The protein below binds the small molecule below.
Small molecule (SMILES): NC(=[NH2+])c1ccc2nc[nH]c2c1

Binding-site contacts:
Ligand atom C6 contacts residue GLY196 of chain 1.A at 3.5 Å.
Ligand atom C7 contacts residue GLY196 of chain 1.A at 3.7 Å.
Ligand atom C4 contacts residue TRP193 of chain 1.A at 4.0 Å (hydrophobic).
Ligand atom C3 contacts residue SER192 of chain 1.A at 3.9 Å.
Ligand atom C2 contacts residue VAL191 of chain 1.A at 3.8 Å (hydrophobic).
Ligand atom N2 contacts residue ASP171 of chain 1.A at 2.9 Å (salt-bridge).
Ligand atom C8 contacts residue ZN1 of chain 1.D at 3.2 Å.
Ligand atom N4 contacts residue GLN174 of chain 1.A at 3.7 Å.
Ligand atom C1 contacts residue TRP193 of chain 1.A at 3.7 Å (hydrophobic).
Ligand atom C1 contacts residue SER172 of chain 1.A at 3.9 Å.
Ligand atom C4 contacts residue ZN1 of chain 1.D at 3.5 Å.
Ligand atom N2 contacts residue TRP193 of chain 1.A at 3.8 Å.
Ligand atom C3 contacts residue VAL191 of chain 1.A at 3.8 Å (hydrophobic).
Ligand atom C7 contacts residue GLY194 of chain 1.A at 3.7 Å.
Ligand atom N1 contacts residue SER172 of chain 1.A at 3.4 Å (h-bond).
Ligand atom N3 contacts residue SER177 of chain 1.A at 3.5 Å (h-bond).
Ligand atom C3 contacts residue TRP193 of chain 1.A at 4.0 Å (hydrophobic).
Ligand atom C2 contacts residue TRP193 of chain 1.A at 3.9 Å (hydrophobic).
Ligand atom C6 contacts residue TRP193 of chain 1.A at 3.8 Å (hydrophobic).
Ligand atom C5 contacts residue GLY194 of chain 1.A at 4.0 Å.
Ligand atom N2 contacts residue SER172 of chain 1.A at 2.5 Å (h-bond).
Ligand atom C7 contacts residue SER172 of chain 1.A at 3.2 Å.
Ligand atom C6 contacts residue GLY194 of chain 1.A at 3.5 Å.
Ligand atom N1 contacts residue GLY194 of chain 1.A at 3.6 Å.
Ligand atom C3 contacts residue CYS173 of chain 1.A at 3.8 Å (hydrophobic).
Ligand atom C8 contacts residue GLN174 of chain 1.A at 3.6 Å.
Ligand atom C7 contacts residue ASP171 of chain 1.A at 3.4 Å.
Ligand atom C2 contacts residue CYS173 of chain 1.A at 4.0 Å (hydrophobic).
Ligand atom C3 contacts residue ZN1 of chain 1.D at 4.0 Å.
Ligand atom C7 contacts residue TRP193 of chain 1.A at 3.8 Å (hydrophobic).
Ligand atom N3 contacts residue SER192 of chain 1.A at 4.0 Å.
Ligand atom C3 contacts residue SER177 of chain 1.A at 3.9 Å.
Ligand atom C1 contacts residue CYS173 of chain 1.A at 4.0 Å (hydrophobic).
Ligand atom N1 contacts residue CYS197 of chain 1.A at 3.7 Å.
Ligand atom N1 contacts residue ASP171 of chain 1.A at 2.8 Å (salt-bridge).
Ligand atom N1 contacts residue GLY196 of chain 1.A at 2.6 Å (h-bond).
Ligand atom C1 contacts residue GLY194 of chain 1.A at 3.7 Å.
Ligand atom N2 contacts residue GLY204 of chain 1.A at 3.4 Å.
Ligand atom C2 contacts residue SER172 of chain 1.A at 4.0 Å.
Ligand atom N3 contacts residue ZN1 of chain 1.D at 2.4 Å.

Sequence of chain 1.A:
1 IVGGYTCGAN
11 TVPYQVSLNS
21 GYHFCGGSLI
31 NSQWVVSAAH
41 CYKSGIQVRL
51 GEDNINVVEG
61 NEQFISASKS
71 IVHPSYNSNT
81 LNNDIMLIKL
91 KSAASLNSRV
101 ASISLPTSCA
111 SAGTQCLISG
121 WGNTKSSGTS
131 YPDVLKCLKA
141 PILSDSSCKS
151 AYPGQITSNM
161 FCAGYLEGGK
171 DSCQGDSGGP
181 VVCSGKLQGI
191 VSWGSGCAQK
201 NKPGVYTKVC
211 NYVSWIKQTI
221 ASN